Binding-site contacts:
Ligand atom C4 contacts residue ARG568 of chain 1.B at 3.9 Å.
Ligand atom O41 contacts residue LYS569 of chain 1.B at 3.2 Å (salt-bridge).
Ligand atom C4 contacts residue ARG270 of chain 1.B at 3.8 Å.
Ligand atom C3 contacts residue ARG568 of chain 1.B at 3.5 Å.
Ligand atom O4 contacts residue ARG270 of chain 1.B at 3.2 Å (salt-bridge).
Ligand atom O52 contacts residue ARG510 of chain 1.B at 2.7 Å (salt-bridge).
Ligand atom P5 contacts residue TYR567 of chain 1.B at 3.5 Å.
Ligand atom O43 contacts residue ALA276 of chain 1.B at 3.2 Å.
Ligand atom O12 contacts residue ARG568 of chain 1.B at 4.1 Å.
Ligand atom O53 contacts residue TYR567 of chain 1.B at 3.3 Å (h-bond).
Ligand atom O51 contacts residue LYS507 of chain 1.B at 3.4 Å (salt-bridge).
Ligand atom O43 contacts residue ARG270 of chain 1.B at 3.8 Å.
Ligand atom P1 contacts residue ARG568 of chain 1.B at 4.2 Å.
Ligand atom O11 contacts residue ARG568 of chain 1.B at 3.8 Å.
Ligand atom O52 contacts residue TYR567 of chain 1.B at 2.8 Å (h-bond).
Ligand atom O51 contacts residue ARG270 of chain 1.B at 4.1 Å.
Ligand atom P5 contacts residue LYS507 of chain 1.B at 4.0 Å.
Ligand atom C5 contacts residue ARG270 of chain 1.B at 3.5 Å.
Ligand atom O5 contacts residue TYR567 of chain 1.B at 4.1 Å.
Ligand atom P4 contacts residue ARG270 of chain 1.B at 4.2 Å.
Ligand atom C3 contacts residue ARG270 of chain 1.B at 4.1 Å.
Ligand atom O5 contacts residue LYS569 of chain 1.B at 4.0 Å.
Ligand atom P4 contacts residue THR268 of chain 1.B at 3.5 Å.
Ligand atom O2 contacts residue ARG270 of chain 1.B at 4.0 Å.
Ligand atom O53 contacts residue LYS507 of chain 1.B at 3.8 Å.
Ligand atom O3 contacts residue ARG568 of chain 1.B at 2.2 Å (salt-bridge).
Ligand atom P5 contacts residue ARG510 of chain 1.B at 4.2 Å.
Ligand atom O43 contacts residue THR268 of chain 1.B at 2.7 Å (h-bond).
Ligand atom C6 contacts residue ARG568 of chain 1.B at 3.7 Å.
Ligand atom O52 contacts residue LYS507 of chain 1.B at 3.7 Å.
Ligand atom O42 contacts residue LEU269 of chain 1.B at 4.2 Å.
Ligand atom C6 contacts residue ARG270 of chain 1.B at 3.8 Å.
Ligand atom O1 contacts residue ARG568 of chain 1.B at 3.7 Å.
Ligand atom O42 contacts residue THR268 of chain 1.B at 3.4 Å (h-bond).
Ligand atom C1 contacts residue ARG568 of chain 1.B at 4.0 Å.
Ligand atom O6 contacts residue ARG270 of chain 1.B at 3.5 Å (salt-bridge).
Ligand atom C2 contacts residue ARG270 of chain 1.B at 3.5 Å.
Ligand atom C1 contacts residue ARG270 of chain 1.B at 3.5 Å.
Ligand atom O52 contacts residue LYS569 of chain 1.B at 3.1 Å.
Ligand atom O43 contacts residue ARG266 of chain 1.B at 3.1 Å (salt-bridge).

The small molecule below binds the protein below.
Small molecule (SMILES): O=P(O)(O)O[C@@H]1[C@H](O)[C@H](O)[C@@H](OP(=O)(O)O)[C@H](OP(=O)(O)O)[C@H]1O

Sequence of chain 1.B:
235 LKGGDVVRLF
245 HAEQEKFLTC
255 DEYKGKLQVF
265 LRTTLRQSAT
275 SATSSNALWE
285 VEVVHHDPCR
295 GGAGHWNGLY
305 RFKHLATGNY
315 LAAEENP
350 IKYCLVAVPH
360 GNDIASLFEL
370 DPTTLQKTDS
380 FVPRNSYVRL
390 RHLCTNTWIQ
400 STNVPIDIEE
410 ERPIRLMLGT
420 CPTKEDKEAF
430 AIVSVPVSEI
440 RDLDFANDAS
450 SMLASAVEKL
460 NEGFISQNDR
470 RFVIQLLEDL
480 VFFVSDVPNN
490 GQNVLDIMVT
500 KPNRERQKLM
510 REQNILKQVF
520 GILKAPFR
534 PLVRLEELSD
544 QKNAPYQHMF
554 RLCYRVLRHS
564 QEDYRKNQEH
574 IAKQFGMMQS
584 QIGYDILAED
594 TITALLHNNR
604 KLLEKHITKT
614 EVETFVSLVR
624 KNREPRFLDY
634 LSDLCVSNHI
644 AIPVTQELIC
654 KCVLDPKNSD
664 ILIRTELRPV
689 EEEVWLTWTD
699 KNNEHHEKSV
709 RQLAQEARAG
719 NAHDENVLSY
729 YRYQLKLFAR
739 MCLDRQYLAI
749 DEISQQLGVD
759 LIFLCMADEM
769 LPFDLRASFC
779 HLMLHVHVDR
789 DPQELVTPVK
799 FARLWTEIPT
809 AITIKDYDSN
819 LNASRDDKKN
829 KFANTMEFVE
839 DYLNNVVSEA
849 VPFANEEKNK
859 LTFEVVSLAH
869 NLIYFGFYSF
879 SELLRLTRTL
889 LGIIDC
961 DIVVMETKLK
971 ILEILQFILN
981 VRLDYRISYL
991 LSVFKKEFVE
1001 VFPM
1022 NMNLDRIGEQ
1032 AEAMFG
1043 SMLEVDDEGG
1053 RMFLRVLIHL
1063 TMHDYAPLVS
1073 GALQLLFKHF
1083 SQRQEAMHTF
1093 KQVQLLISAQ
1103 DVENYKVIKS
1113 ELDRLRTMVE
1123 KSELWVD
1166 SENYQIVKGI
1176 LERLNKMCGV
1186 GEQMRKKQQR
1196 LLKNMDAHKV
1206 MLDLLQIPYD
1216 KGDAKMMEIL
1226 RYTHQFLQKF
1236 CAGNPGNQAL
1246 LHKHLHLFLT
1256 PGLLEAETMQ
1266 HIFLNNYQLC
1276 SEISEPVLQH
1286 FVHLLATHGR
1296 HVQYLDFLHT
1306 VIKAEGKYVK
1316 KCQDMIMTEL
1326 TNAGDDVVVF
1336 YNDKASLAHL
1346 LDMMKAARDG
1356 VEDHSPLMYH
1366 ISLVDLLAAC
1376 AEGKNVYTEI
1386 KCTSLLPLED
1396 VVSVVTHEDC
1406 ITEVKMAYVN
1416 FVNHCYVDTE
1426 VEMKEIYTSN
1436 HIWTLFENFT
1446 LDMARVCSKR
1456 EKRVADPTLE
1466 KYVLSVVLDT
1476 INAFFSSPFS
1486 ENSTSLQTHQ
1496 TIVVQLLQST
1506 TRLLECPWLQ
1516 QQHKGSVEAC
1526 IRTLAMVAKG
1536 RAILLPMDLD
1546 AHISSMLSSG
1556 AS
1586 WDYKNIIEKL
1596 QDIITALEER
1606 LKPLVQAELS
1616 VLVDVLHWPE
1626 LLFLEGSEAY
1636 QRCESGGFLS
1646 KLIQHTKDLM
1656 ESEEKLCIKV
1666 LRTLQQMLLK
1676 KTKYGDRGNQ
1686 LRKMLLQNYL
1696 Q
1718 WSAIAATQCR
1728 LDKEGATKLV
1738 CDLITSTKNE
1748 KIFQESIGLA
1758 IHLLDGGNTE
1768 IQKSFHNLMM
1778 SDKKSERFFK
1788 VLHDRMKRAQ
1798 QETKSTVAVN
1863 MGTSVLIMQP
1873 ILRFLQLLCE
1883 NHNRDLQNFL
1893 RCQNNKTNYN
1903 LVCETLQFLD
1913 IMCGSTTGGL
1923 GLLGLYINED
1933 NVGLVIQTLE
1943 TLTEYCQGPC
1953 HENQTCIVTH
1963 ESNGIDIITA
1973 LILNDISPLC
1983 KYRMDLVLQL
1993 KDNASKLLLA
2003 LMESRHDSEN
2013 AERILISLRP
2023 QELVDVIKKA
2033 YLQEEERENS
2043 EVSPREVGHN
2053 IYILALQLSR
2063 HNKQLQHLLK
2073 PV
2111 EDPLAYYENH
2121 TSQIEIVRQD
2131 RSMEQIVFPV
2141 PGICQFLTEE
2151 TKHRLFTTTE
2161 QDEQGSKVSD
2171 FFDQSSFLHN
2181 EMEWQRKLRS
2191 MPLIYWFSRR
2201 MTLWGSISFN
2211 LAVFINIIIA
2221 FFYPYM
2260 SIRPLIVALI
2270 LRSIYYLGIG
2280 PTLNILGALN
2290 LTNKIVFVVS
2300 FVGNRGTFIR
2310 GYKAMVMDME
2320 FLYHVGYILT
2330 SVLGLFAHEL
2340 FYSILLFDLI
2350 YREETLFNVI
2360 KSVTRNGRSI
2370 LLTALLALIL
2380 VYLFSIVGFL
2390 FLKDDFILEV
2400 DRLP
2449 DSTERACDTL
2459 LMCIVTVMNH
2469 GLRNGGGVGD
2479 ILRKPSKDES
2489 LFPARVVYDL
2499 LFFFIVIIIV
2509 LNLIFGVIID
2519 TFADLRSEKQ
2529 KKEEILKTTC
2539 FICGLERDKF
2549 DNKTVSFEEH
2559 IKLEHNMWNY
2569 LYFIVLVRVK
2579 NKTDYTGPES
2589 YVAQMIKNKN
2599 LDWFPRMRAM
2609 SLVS